Sequence of chain 1.A:
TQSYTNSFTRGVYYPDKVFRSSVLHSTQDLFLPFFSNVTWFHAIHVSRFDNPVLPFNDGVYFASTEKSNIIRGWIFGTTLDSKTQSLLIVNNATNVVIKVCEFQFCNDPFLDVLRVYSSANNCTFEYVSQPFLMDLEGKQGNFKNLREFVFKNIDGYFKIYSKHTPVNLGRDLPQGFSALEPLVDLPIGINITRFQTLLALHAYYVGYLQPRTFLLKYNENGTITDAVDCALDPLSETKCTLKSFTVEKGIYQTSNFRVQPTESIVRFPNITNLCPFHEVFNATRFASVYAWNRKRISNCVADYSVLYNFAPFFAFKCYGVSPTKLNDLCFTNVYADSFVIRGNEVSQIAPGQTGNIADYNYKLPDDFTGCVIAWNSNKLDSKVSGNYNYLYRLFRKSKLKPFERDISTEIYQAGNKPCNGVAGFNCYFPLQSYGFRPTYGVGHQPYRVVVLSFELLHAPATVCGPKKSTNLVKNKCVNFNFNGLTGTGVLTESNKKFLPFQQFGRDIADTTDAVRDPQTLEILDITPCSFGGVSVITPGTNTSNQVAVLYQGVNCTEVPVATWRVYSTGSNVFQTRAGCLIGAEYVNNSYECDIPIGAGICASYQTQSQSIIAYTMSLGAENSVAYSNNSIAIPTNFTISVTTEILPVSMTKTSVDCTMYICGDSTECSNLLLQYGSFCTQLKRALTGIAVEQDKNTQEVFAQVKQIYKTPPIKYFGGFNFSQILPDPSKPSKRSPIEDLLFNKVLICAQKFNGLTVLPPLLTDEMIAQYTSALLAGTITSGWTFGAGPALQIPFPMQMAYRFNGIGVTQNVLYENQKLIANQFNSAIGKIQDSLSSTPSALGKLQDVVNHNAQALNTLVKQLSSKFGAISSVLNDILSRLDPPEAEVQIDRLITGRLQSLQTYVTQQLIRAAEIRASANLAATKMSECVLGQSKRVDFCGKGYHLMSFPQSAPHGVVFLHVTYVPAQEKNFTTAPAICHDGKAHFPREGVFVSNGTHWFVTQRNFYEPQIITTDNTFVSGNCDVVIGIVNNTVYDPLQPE

Binding-site contacts:
Ligand atom C7 contacts residue ASN600 of chain 1.A at 3.6 Å.
Ligand atom C8 contacts residue ASN600 of chain 1.A at 3.9 Å.
Ligand atom C1 contacts residue ASN600 of chain 1.A at 1.4 Å.
Ligand atom N2 contacts residue ASN600 of chain 1.A at 2.7 Å (h-bond).
Ligand atom C4 contacts residue ASN600 of chain 1.A at 4.2 Å.
Ligand atom C2 contacts residue ASN600 of chain 1.A at 2.5 Å.
Ligand atom C5 contacts residue ASN600 of chain 1.A at 3.6 Å.
Ligand atom C3 contacts residue ASN600 of chain 1.A at 3.8 Å.
Ligand atom O5 contacts residue ASN600 of chain 1.A at 2.3 Å (h-bond).

This small molecule binds to this protein.
Small molecule (SMILES): CC(=O)N[C@@H]1[C@@H](O)[C@H](O)[C@@H](CO)O[C@H]1O